Sequence of chain 36.A:
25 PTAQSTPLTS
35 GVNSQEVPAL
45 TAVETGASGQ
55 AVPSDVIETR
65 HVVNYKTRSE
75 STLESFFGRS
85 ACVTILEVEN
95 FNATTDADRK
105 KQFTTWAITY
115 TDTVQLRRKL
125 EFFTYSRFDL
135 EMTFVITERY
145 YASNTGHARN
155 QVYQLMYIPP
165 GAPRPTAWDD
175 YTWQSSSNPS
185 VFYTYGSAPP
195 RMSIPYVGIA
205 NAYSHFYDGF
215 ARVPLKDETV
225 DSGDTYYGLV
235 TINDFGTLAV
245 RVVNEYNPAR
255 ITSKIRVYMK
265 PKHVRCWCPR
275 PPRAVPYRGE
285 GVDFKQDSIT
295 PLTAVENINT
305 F

Binding-site contacts:
Ligand atom C4 contacts residue PRO252 of chain 36.A at 4.3 Å (hydrophobic).
Ligand atom O4 contacts residue TYR145 of chain 37.A at 4.2 Å.
Ligand atom O9 contacts residue ALA146 of chain 37.A at 3.3 Å.
Ligand atom C3 contacts residue PRO252 of chain 36.A at 4.4 Å (hydrophobic).
Ligand atom O10 contacts residue TYR250 of chain 36.A at 2.2 Å (h-bond).
Ligand atom C1 contacts residue ALA146 of chain 37.A at 4.0 Å (hydrophobic).
Ligand atom O4 contacts residue PRO252 of chain 36.A at 4.0 Å.
Ligand atom O1B contacts residue ALA146 of chain 37.A at 4.3 Å.
Ligand atom C6 contacts residue TYR145 of chain 37.A at 3.4 Å (hydrophobic).
Ligand atom C8 contacts residue TYR145 of chain 37.A at 4.2 Å (hydrophobic).
Ligand atom C9 contacts residue ALA146 of chain 37.A at 4.4 Å (hydrophobic).
Ligand atom O1B contacts residue SER147 of chain 37.A at 2.7 Å (h-bond).
Ligand atom C11 contacts residue ARG143 of chain 37.A at 3.9 Å.
Ligand atom C4 contacts residue TYR145 of chain 37.A at 3.6 Å (hydrophobic).
Ligand atom C10 contacts residue TYR250 of chain 36.A at 2.8 Å (hydrophobic).
Ligand atom C5 contacts residue TYR250 of chain 36.A at 4.3 Å (hydrophobic).
Ligand atom C6 contacts residue ALA146 of chain 37.A at 4.3 Å (hydrophobic).
Ligand atom C5 contacts residue TYR145 of chain 37.A at 3.3 Å (hydrophobic).
Ligand atom C11 contacts residue TYR145 of chain 37.A at 3.7 Å (hydrophobic).
Ligand atom O4 contacts residue TYR250 of chain 36.A at 3.0 Å.
Ligand atom C1 contacts residue PRO252 of chain 36.A at 4.1 Å (hydrophobic).
Ligand atom C4 contacts residue TYR250 of chain 36.A at 4.2 Å (hydrophobic).
Ligand atom O1B contacts residue PRO252 of chain 36.A at 3.4 Å.
Ligand atom O8 contacts residue TYR145 of chain 37.A at 4.2 Å.
Ligand atom O4 contacts residue ASN251 of chain 36.A at 4.3 Å.
Ligand atom O1A contacts residue ALA146 of chain 37.A at 3.2 Å.
Ligand atom C10 contacts residue TYR145 of chain 37.A at 3.6 Å (hydrophobic).
Ligand atom C8 contacts residue ALA146 of chain 37.A at 4.4 Å (hydrophobic).
Ligand atom C11 contacts residue TYR250 of chain 36.A at 3.0 Å (hydrophobic).
Ligand atom N5 contacts residue TYR145 of chain 37.A at 2.6 Å (h-bond).
Ligand atom O1A contacts residue SER147 of chain 37.A at 3.1 Å (h-bond).
Ligand atom C1 contacts residue SER147 of chain 37.A at 3.6 Å.
Ligand atom O10 contacts residue ASN96 of chain 36.A at 4.2 Å.
Ligand atom C7 contacts residue TYR145 of chain 37.A at 3.9 Å (hydrophobic).
Ligand atom N5 contacts residue TYR250 of chain 36.A at 3.8 Å.

Sequence of chain 37.A:
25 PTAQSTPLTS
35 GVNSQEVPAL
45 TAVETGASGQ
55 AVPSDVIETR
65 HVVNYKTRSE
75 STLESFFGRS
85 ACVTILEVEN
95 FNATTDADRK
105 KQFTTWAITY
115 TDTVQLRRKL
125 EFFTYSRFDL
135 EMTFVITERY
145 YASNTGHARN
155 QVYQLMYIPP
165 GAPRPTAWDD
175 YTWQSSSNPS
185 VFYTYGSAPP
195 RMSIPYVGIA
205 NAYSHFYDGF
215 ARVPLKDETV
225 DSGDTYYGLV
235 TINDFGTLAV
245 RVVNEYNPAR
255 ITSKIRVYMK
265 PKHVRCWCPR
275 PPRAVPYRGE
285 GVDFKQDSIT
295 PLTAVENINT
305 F

A protein and the small-molecule ligand that binds it are described below.
Small molecule (SMILES): CC(=O)N[C@H]1[C@H]([C@H](O)[C@H](O)CO)O[C@@](O)(C(=O)O)C[C@@H]1O